The small molecule below binds the protein below.
Small molecule (SMILES): CC(=O)N[C@@H]1[C@@H](O)[C@H](O)[C@@H](CO)O[C@H]1O

Sequence of chain 2.A:
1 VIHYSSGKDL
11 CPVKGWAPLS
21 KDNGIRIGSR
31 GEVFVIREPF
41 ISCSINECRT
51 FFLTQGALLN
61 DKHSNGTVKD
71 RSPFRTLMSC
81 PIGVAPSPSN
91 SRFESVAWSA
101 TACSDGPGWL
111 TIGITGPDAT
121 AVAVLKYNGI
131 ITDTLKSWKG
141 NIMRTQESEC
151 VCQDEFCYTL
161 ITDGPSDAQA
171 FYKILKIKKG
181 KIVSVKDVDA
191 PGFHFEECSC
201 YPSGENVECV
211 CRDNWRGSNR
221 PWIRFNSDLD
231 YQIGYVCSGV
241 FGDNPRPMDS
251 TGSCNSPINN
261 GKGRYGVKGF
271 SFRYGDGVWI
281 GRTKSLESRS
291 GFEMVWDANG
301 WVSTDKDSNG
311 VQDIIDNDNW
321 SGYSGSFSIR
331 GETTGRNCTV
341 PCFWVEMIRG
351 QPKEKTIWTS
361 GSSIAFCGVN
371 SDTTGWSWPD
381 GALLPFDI

Binding-site contacts:
Ligand atom C1 contacts residue ASN65 of chain 2.A at 2.9 Å.
Ligand atom C8 contacts residue ILE388 of chain 2.A at 3.2 Å (hydrophobic).
Ligand atom C1 contacts residue ILE357 of chain 2.A at 4.1 Å (hydrophobic).
Ligand atom O6 contacts residue ASN65 of chain 2.A at 4.0 Å.
Ligand atom N2 contacts residue ILE357 of chain 2.A at 3.4 Å.
Ligand atom C2 contacts residue ILE357 of chain 2.A at 4.3 Å (hydrophobic).
Ligand atom C6 contacts residue ASN65 of chain 2.A at 4.3 Å.
Ligand atom C2 contacts residue ASN65 of chain 2.A at 4.3 Å.
Ligand atom C8 contacts residue ILE357 of chain 2.A at 3.7 Å (hydrophobic).
Ligand atom O6 contacts residue THR67 of chain 2.A at 4.0 Å.
Ligand atom O5 contacts residue THR67 of chain 2.A at 3.9 Å.
Ligand atom O1 contacts residue ASN65 of chain 2.A at 2.8 Å (h-bond).
Ligand atom C5 contacts residue ASN65 of chain 2.A at 4.0 Å.
Ligand atom C7 contacts residue ILE357 of chain 2.A at 4.0 Å (hydrophobic).
Ligand atom O5 contacts residue ASN65 of chain 2.A at 2.7 Å (h-bond).
Ligand atom C6 contacts residue THR67 of chain 2.A at 4.0 Å.
Ligand atom O1 contacts residue ILE357 of chain 2.A at 3.4 Å.